Sequence of chain 1.E:
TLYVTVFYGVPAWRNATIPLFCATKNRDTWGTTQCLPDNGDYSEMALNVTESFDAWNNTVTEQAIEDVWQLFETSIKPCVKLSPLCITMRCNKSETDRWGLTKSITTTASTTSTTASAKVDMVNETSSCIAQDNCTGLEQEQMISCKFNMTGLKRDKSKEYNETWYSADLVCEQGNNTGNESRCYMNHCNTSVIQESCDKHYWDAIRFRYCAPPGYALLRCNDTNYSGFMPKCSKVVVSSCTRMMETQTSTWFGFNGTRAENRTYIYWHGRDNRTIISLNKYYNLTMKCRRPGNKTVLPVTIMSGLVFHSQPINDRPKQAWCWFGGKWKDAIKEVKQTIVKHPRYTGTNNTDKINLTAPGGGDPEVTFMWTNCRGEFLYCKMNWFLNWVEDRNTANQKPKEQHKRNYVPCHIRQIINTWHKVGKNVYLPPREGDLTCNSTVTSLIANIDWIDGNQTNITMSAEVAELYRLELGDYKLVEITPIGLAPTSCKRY

The small molecule below binds the protein below.
Small molecule (SMILES): CC(=O)N[C@@H]1[C@@H](O)[C@H](O)[C@@H](CO)O[C@H]1O

Binding-site contacts:
Ligand atom C8 contacts residue ARG112 of chain 1.E at 3.6 Å.
Ligand atom O6 contacts residue GLU182 of chain 1.E at 4.4 Å.
Ligand atom O6 contacts residue LYS181 of chain 1.E at 4.4 Å.
Ligand atom C7 contacts residue ASN171 of chain 1.E at 3.4 Å.
Ligand atom N2 contacts residue ASN171 of chain 1.E at 3.0 Å (h-bond).
Ligand atom C5 contacts residue ASN171 of chain 1.E at 3.8 Å.
Ligand atom C2 contacts residue ASN171 of chain 1.E at 2.6 Å.
Ligand atom O5 contacts residue SER180 of chain 1.E at 4.4 Å.
Ligand atom O5 contacts residue ASN171 of chain 1.E at 2.4 Å (h-bond).
Ligand atom O7 contacts residue ASN171 of chain 1.E at 3.6 Å.
Ligand atom C3 contacts residue ASN171 of chain 1.E at 3.9 Å.
Ligand atom O6 contacts residue SER180 of chain 1.E at 3.8 Å.
Ligand atom C8 contacts residue ASN171 of chain 1.E at 3.8 Å.
Ligand atom C6 contacts residue SER180 of chain 1.E at 4.5 Å.
Ligand atom C4 contacts residue ASN171 of chain 1.E at 4.4 Å.
Ligand atom C1 contacts residue ASN171 of chain 1.E at 1.5 Å.